Binding-site contacts:
Ligand atom O3 contacts residue GLN298 of chain 2.A at 4.3 Å.
Ligand atom O5 contacts residue ASN300 of chain 2.A at 2.4 Å (h-bond).
Ligand atom C7 contacts residue ASN300 of chain 2.A at 3.3 Å.
Ligand atom C6 contacts residue ARG447 of chain 2.A at 4.3 Å.
Ligand atom C5 contacts residue ARG447 of chain 2.A at 4.3 Å.
Ligand atom C5 contacts residue ASN300 of chain 2.A at 3.6 Å.
Ligand atom O7 contacts residue ASN300 of chain 2.A at 3.5 Å (h-bond).
Ligand atom C8 contacts residue ASN300 of chain 2.A at 4.4 Å.
Ligand atom O7 contacts residue ASN336 of chain 2.A at 4.2 Å.
Ligand atom C4 contacts residue ASN300 of chain 2.A at 4.1 Å.
Ligand atom O5 contacts residue ARG447 of chain 2.A at 3.1 Å (salt-bridge).
Ligand atom C8 contacts residue ASN336 of chain 2.A at 3.3 Å.
Ligand atom C8 contacts residue GLN298 of chain 2.A at 4.0 Å.
Ligand atom C8 contacts residue VAL337 of chain 2.A at 4.0 Å (hydrophobic).
Ligand atom C8 contacts residue SER416 of chain 2.A at 4.2 Å.
Ligand atom C1 contacts residue GLN298 of chain 2.A at 4.0 Å.
Ligand atom C1 contacts residue ARG447 of chain 2.A at 3.9 Å.
Ligand atom C7 contacts residue ASN336 of chain 2.A at 4.3 Å.
Ligand atom C1 contacts residue ASN300 of chain 2.A at 1.4 Å.
Ligand atom O7 contacts residue SER416 of chain 2.A at 4.2 Å.
Ligand atom C3 contacts residue GLN298 of chain 2.A at 3.6 Å.
Ligand atom C8 contacts residue SER338 of chain 2.A at 3.5 Å.
Ligand atom N2 contacts residue GLN298 of chain 2.A at 3.9 Å.
Ligand atom C3 contacts residue ASN300 of chain 2.A at 3.6 Å.
Ligand atom N2 contacts residue ASN300 of chain 2.A at 2.7 Å (h-bond).
Ligand atom C2 contacts residue GLN298 of chain 2.A at 4.1 Å.
Ligand atom C2 contacts residue ASN300 of chain 2.A at 2.3 Å.

The small molecule below binds the protein below.
Small molecule (SMILES): CC(=O)N[C@@H]1[C@@H](O)[C@H](O)[C@@H](CO)O[C@H]1O

Sequence of chain 2.A:
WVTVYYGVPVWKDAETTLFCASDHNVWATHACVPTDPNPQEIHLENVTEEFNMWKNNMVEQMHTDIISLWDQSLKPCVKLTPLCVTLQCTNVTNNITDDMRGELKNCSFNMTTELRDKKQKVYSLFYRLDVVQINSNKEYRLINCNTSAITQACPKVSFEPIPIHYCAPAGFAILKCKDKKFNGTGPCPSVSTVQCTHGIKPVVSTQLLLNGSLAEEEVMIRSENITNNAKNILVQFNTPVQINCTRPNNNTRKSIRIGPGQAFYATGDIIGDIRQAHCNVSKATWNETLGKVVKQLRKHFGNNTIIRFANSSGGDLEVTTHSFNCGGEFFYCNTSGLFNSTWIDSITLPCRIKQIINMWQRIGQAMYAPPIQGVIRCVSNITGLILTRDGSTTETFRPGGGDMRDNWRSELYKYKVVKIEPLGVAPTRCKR